A protein and the small-molecule ligand that binds it are described below.
Small molecule (SMILES): CC(=O)N[C@H]1[C@H](O[C@H]2[C@H](O)[C@@H](NC(C)=O)CO[C@@H]2CO)O[C@H](CO)[C@@H](O)[C@@H]1O

Sequence of chain 1.E:
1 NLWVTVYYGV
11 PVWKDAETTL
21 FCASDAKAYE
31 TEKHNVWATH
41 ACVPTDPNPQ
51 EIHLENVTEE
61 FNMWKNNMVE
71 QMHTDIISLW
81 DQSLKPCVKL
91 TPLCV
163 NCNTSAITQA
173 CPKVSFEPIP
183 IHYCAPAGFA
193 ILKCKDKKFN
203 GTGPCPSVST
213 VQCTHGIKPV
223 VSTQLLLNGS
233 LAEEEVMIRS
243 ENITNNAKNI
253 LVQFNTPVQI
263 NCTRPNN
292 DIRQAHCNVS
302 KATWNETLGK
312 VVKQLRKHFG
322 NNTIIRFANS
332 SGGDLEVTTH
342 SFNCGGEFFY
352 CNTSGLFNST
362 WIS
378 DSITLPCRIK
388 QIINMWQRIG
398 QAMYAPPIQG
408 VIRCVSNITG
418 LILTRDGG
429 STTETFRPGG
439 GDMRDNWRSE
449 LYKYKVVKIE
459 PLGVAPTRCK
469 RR

Binding-site contacts:
Ligand atom C4 contacts residue ASN353 of chain 1.E at 4.2 Å.
Ligand atom C2 contacts residue NAG1 of chain 1.UA at 4.0 Å.
Ligand atom O5 contacts residue SER355 of chain 1.E at 4.5 Å.
Ligand atom N2 contacts residue ASN353 of chain 1.E at 2.8 Å (h-bond).
Ligand atom C8 contacts residue NAG1 of chain 1.UA at 3.6 Å.
Ligand atom O4 contacts residue NAG1 of chain 1.UA at 3.5 Å (h-bond).
Ligand atom C7 contacts residue NAG1 of chain 1.UA at 3.2 Å.
Ligand atom O6 contacts residue NAG1 of chain 1.UA at 4.0 Å.
Ligand atom C6 contacts residue NAG1 of chain 1.UA at 3.2 Å.
Ligand atom C5 contacts residue ASN353 of chain 1.E at 3.6 Å.
Ligand atom C3 contacts residue NAG1 of chain 1.UA at 3.1 Å.
Ligand atom C1 contacts residue ASN353 of chain 1.E at 1.4 Å.
Ligand atom O5 contacts residue ASN353 of chain 1.E at 2.4 Å (h-bond).
Ligand atom O5 contacts residue NAG1 of chain 1.UA at 2.5 Å (h-bond).
Ligand atom C5 contacts residue SER355 of chain 1.E at 4.5 Å.
Ligand atom C3 contacts residue ASN353 of chain 1.E at 3.7 Å.
Ligand atom C1 contacts residue NAG1 of chain 1.UA at 3.5 Å.
Ligand atom C4 contacts residue NAG1 of chain 1.UA at 4.0 Å.
Ligand atom C6 contacts residue SER355 of chain 1.E at 4.5 Å.
Ligand atom O7 contacts residue ASN353 of chain 1.E at 3.4 Å (h-bond).
Ligand atom N2 contacts residue NAG1 of chain 1.UA at 3.9 Å.
Ligand atom O7 contacts residue NAG1 of chain 1.UA at 2.2 Å (h-bond).
Ligand atom C2 contacts residue ASN353 of chain 1.E at 2.4 Å.
Ligand atom C7 contacts residue ASN353 of chain 1.E at 3.3 Å.
Ligand atom C5 contacts residue NAG1 of chain 1.UA at 3.4 Å.
Ligand atom O3 contacts residue NAG1 of chain 1.UA at 3.5 Å (h-bond).
Ligand atom C8 contacts residue ASN353 of chain 1.E at 4.4 Å.